A small-molecule ligand and the protein it binds are described below.
Small molecule (SMILES): C/C(NCc1cnc(C)nc1N)=C(/S)CCO[P](=O)([O-])O[P](=O)([O-])O

Sequence of chain 1.C:
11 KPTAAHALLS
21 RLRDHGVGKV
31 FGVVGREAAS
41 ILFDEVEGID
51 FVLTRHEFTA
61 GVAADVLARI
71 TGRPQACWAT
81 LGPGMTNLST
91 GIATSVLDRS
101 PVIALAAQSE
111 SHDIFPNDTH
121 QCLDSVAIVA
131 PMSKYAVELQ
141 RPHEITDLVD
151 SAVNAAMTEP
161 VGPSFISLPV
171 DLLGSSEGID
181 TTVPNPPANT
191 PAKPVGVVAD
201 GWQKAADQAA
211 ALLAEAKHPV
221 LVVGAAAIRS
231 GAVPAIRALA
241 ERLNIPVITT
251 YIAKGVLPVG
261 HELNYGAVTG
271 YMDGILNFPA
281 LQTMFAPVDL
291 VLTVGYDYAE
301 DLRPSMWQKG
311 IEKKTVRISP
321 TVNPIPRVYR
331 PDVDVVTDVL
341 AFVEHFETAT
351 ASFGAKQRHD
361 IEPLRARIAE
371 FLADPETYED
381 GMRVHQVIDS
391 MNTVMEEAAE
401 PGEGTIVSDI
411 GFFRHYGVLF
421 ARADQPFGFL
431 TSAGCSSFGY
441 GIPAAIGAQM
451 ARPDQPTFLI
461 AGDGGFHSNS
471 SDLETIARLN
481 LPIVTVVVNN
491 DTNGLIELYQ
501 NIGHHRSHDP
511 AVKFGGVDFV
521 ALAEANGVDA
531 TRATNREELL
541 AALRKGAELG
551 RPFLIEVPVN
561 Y

Sequence of chain 1.D:
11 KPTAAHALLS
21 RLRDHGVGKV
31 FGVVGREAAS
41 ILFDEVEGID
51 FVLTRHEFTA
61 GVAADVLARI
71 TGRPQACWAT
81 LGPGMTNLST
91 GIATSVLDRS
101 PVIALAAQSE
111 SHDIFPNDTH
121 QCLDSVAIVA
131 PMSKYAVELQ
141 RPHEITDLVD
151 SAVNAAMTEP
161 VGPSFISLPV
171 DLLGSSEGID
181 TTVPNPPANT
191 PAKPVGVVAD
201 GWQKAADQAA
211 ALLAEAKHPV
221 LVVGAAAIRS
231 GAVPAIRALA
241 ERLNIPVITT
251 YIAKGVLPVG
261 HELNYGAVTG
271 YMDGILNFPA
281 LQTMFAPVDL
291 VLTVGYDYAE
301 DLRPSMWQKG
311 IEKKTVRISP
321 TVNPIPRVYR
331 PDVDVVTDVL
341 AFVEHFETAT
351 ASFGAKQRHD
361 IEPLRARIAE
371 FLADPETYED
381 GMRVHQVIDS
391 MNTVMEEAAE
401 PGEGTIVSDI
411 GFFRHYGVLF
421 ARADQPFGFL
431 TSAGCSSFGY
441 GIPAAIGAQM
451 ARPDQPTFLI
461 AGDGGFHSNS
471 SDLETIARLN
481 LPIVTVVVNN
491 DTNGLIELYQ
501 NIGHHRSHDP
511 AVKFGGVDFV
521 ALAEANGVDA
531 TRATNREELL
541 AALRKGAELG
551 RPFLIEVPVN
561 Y

Binding-site contacts:
Ligand atom O2B contacts residue GLY494 of chain 1.D at 3.3 Å (h-bond).
Ligand atom O1A contacts residue GLY462 of chain 1.D at 3.6 Å.
Ligand atom O2B contacts residue GLY411 of chain 1.D at 3.5 Å.
Ligand atom O1A contacts residue ASP463 of chain 1.D at 3.2 Å (salt-bridge).
Ligand atom O3B contacts residue MG1 of chain 1.S at 2.2 Å.
Ligand atom CM2 contacts residue ASN87 of chain 1.C at 3.1 Å.
Ligand atom O1A contacts residue GLY464 of chain 1.D at 2.7 Å (h-bond).
Ligand atom O3B contacts residue THR492 of chain 1.D at 3.3 Å (h-bond).
Ligand atom O1B contacts residue PHE413 of chain 1.D at 3.3 Å (h-bond).
Ligand atom O7 contacts residue ASN493 of chain 1.D at 3.5 Å (h-bond).
Ligand atom O2A contacts residue ILE410 of chain 1.D at 3.4 Å (h-bond).
Ligand atom O3B contacts residue ASN490 of chain 1.D at 3.4 Å (h-bond).
Ligand atom C2' contacts residue PHE438 of chain 1.D at 3.4 Å (hydrophobic).
Ligand atom N4' contacts residue TAR1 of chain 1.V at 2.6 Å (h-bond).
Ligand atom N4' contacts residue SER436 of chain 1.D at 2.9 Å (h-bond).
Ligand atom O1A contacts residue THR492 of chain 1.D at 3.0 Å (h-bond).
Ligand atom C6' contacts residue THR80 of chain 1.C at 3.5 Å.
Ligand atom C6 contacts residue ASN493 of chain 1.D at 3.4 Å.
Ligand atom O3A contacts residue PHE413 of chain 1.D at 3.5 Å.
Ligand atom O2B contacts residue PHE412 of chain 1.D at 2.9 Å (h-bond).
Ligand atom C7 contacts residue ILE410 of chain 1.D at 3.6 Å (hydrophobic).
Ligand atom N1' contacts residue PHE438 of chain 1.D at 3.4 Å.
Ligand atom O2A contacts residue GLY462 of chain 1.D at 3.5 Å.
Ligand atom O2B contacts residue LEU495 of chain 1.D at 2.8 Å (h-bond).
Ligand atom O2A contacts residue GLY464 of chain 1.D at 3.5 Å (h-bond).
Ligand atom C6' contacts residue GLU57 of chain 1.C at 3.2 Å.
Ligand atom N3' contacts residue PHE438 of chain 1.D at 3.2 Å (h-bond).
Ligand atom PA contacts residue GLY464 of chain 1.D at 3.5 Å.
Ligand atom O1B contacts residue PHE412 of chain 1.D at 3.3 Å (h-bond).
Ligand atom PB contacts residue MG1 of chain 1.S at 3.5 Å.
Ligand atom O1B contacts residue TYR561 of chain 1.D at 2.5 Å (h-bond).
Ligand atom C2' contacts residue GLU57 of chain 1.C at 3.5 Å.
Ligand atom N1' contacts residue GLU57 of chain 1.C at 2.5 Å (salt-bridge).
Ligand atom CM2 contacts residue SER437 of chain 1.D at 3.4 Å.
Ligand atom C5' contacts residue THR80 of chain 1.C at 3.6 Å.
Ligand atom O1A contacts residue MG1 of chain 1.S at 2.3 Å.
Ligand atom O3B contacts residue GLY494 of chain 1.D at 2.9 Å (h-bond).
Ligand atom O2A contacts residue GLY465 of chain 1.D at 2.7 Å (h-bond).
Ligand atom CM2 contacts residue PHE438 of chain 1.D at 3.5 Å (hydrophobic).
Ligand atom PA contacts residue MG1 of chain 1.S at 3.4 Å.